This protein binds this small molecule.
Small molecule (SMILES): N[C@@H](Cc1c[nH]c2ccccc12)C(=O)O

Binding-site contacts:
Ligand atom OXT contacts residue HIS31 of chain 1.L at 3.6 Å.
Ligand atom CD2 contacts residue THR50 of chain 1.L at 4.0 Å.
Ligand atom N contacts residue ASP27 of chain 1.M at 3.0 Å (salt-bridge).
Ligand atom C contacts residue GLY25 of chain 1.M at 3.5 Å.
Ligand atom C contacts residue SER51 of chain 1.M at 3.7 Å.
Ligand atom OXT contacts residue THR47 of chain 1.L at 2.5 Å (h-bond).
Ligand atom N contacts residue THR23 of chain 1.M at 2.9 Å (h-bond).
Ligand atom CG contacts residue SER51 of chain 1.M at 3.9 Å.
Ligand atom O contacts residue THR47 of chain 1.L at 3.5 Å (h-bond).
Ligand atom C contacts residue THR47 of chain 1.L at 3.4 Å.
Ligand atom CZ2 contacts residue THR50 of chain 1.L at 3.9 Å.
Ligand atom CZ3 contacts residue HIS32 of chain 1.L at 3.9 Å.
Ligand atom CE2 contacts residue THR50 of chain 1.L at 3.9 Å.
Ligand atom N contacts residue GLY25 of chain 1.M at 2.7 Å (h-bond).
Ligand atom NE1 contacts residue GLN45 of chain 1.L at 2.9 Å (h-bond).
Ligand atom CE3 contacts residue HIS32 of chain 1.L at 3.9 Å.
Ligand atom O contacts residue ARG24 of chain 1.M at 3.6 Å.
Ligand atom CB contacts residue SER51 of chain 1.M at 3.4 Å.
Ligand atom CB contacts residue THR28 of chain 1.M at 3.5 Å.
Ligand atom CZ3 contacts residue GLY21 of chain 1.L at 3.6 Å.
Ligand atom CB contacts residue THR23 of chain 1.M at 3.7 Å.
Ligand atom O contacts residue GLY25 of chain 1.M at 3.0 Å (h-bond).
Ligand atom CA contacts residue THR23 of chain 1.M at 3.8 Å.
Ligand atom C contacts residue THR50 of chain 1.L at 3.9 Å.
Ligand atom CA contacts residue THR28 of chain 1.M at 3.2 Å.
Ligand atom O contacts residue SER51 of chain 1.M at 3.0 Å (h-bond).
Ligand atom CA contacts residue GLY25 of chain 1.M at 3.5 Å.
Ligand atom OXT contacts residue HIS49 of chain 1.L at 3.9 Å.
Ligand atom CZ2 contacts residue ALA44 of chain 1.L at 4.0 Å (hydrophobic).
Ligand atom N contacts residue ARG24 of chain 1.M at 3.9 Å.
Ligand atom N contacts residue THR28 of chain 1.M at 2.8 Å (h-bond).
Ligand atom CD1 contacts residue THR47 of chain 1.L at 3.8 Å.
Ligand atom CD1 contacts residue GLN45 of chain 1.L at 3.6 Å.
Ligand atom CH2 contacts residue GLY21 of chain 1.L at 3.4 Å.
Ligand atom CA contacts residue SER51 of chain 1.M at 4.0 Å.
Ligand atom CD1 contacts residue SER51 of chain 1.M at 3.6 Å.
Ligand atom OXT contacts residue THR50 of chain 1.L at 2.7 Å (h-bond).
Ligand atom NE1 contacts residue ALA44 of chain 1.L at 3.8 Å.
Ligand atom CA contacts residue HIS31 of chain 1.L at 4.0 Å.
Ligand atom CE3 contacts residue HIS31 of chain 1.L at 4.0 Å.

Sequence of chain 1.M:
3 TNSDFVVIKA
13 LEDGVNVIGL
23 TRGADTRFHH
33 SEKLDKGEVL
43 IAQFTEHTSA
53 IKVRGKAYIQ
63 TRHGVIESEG

Sequence of chain 1.L:
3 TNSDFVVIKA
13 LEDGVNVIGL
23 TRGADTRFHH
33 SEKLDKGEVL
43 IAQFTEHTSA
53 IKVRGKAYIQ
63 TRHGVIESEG